This small molecule binds to this protein.
Small molecule (SMILES): Cc1cn([C@H]2C[C@H](O[P](=O)(O)OC[C@H]3O[C@@H](n4ccc(N)nc4=O)C[C@@H]3O[P](=O)(O)OC[C@H]3O[C@@H](n4cc(C)c(=O)[nH]c4=O)C[C@@H]3O[P](=O)(O)OC[C@H]3O[C@@H](n4cnc5c(N)ncnc54)C[C@@H]3O[P](=O)(O)OC[C@H]3O[C@@H](n4cnc5c(N)ncnc54)C[C@@H]3O[P](=O)(O)OC[C@H]3O[C@@H](n4cc(C)c(=O)[nH]c4=O)C[C@@H]3O[P](=O)(O)OC[C@H]3O[C@@H](n4cnc5c(=O)nc(N)[nH]c54)C[C@@H]3O)[C@@H](COP(=O)(O)O)O2)c(=O)[nH]c1=O

Sequence of chain 1.C:
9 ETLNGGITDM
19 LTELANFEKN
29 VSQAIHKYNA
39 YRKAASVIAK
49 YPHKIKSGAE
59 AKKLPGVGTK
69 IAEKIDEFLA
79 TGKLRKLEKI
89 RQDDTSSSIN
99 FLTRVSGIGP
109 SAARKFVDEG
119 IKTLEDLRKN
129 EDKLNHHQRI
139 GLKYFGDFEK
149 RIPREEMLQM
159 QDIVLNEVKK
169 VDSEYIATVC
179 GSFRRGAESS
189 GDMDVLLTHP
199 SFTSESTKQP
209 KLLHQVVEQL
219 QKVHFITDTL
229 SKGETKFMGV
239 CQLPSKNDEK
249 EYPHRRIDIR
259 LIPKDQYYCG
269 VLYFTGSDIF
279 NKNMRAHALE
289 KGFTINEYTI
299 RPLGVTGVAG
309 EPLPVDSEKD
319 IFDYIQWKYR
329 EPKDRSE

Binding-site contacts:
Ligand atom N1 contacts residue DA2 of chain 1.A at 3.4 Å (h-bond).
Ligand atom C4 contacts residue DA7 of chain 1.A at 3.2 Å.
Ligand atom OP1 contacts residue GLY107 of chain 1.C at 3.1 Å.
Ligand atom O2 contacts residue DA7 of chain 1.A at 3.1 Å (h-bond).
Ligand atom OP1 contacts residue NA1 of chain 1.D at 2.4 Å (h-bond).
Ligand atom O2 contacts residue DG6 of chain 1.A at 3.1 Å (h-bond).
Ligand atom O4 contacts residue DA5 of chain 1.A at 2.5 Å (h-bond).
Ligand atom C6 contacts residue DT4 of chain 1.A at 3.1 Å.
Ligand atom N3 contacts residue DA7 of chain 1.A at 2.9 Å (h-bond).
Ligand atom OP1 contacts residue ARG254 of chain 1.C at 3.1 Å (salt-bridge).
Ligand atom OP1 contacts residue ALA110 of chain 1.C at 2.8 Å (h-bond).
Ligand atom N1 contacts residue DT3 of chain 1.A at 2.8 Å (h-bond).
Ligand atom C4 contacts residue DG6 of chain 1.A at 3.1 Å.
Ligand atom O2 contacts residue DA2 of chain 1.A at 3.0 Å.
Ligand atom O6 contacts residue DC1 of chain 1.A at 3.0 Å (h-bond).
Ligand atom N2 contacts residue DC1 of chain 1.A at 2.5 Å (h-bond).
Ligand atom N4 contacts residue DG6 of chain 1.A at 2.6 Å (h-bond).
Ligand atom N6 contacts residue DT3 of chain 1.A at 2.9 Å (h-bond).
Ligand atom C4 contacts residue DA5 of chain 1.A at 3.0 Å.
Ligand atom C6 contacts residue DA2 of chain 1.A at 3.3 Å.
Ligand atom N3 contacts residue DG6 of chain 1.A at 2.6 Å (h-bond).
Ligand atom O2 contacts residue DA5 of chain 1.A at 3.0 Å.
Ligand atom N6 contacts residue DT4 of chain 1.A at 2.4 Å (h-bond).
Ligand atom OP1 contacts residue GLY105 of chain 1.C at 2.8 Å (h-bond).
Ligand atom O2 contacts residue DG6 of chain 1.A at 2.6 Å (h-bond).
Ligand atom N3 contacts residue DA2 of chain 1.A at 2.7 Å (h-bond).
Ligand atom OP1 contacts residue ILE106 of chain 1.C at 3.1 Å (h-bond).
Ligand atom O4 contacts residue DT4 of chain 1.A at 3.1 Å (h-bond).
Ligand atom OP2 contacts residue SER109 of chain 1.C at 3.0 Å.
Ligand atom N6 contacts residue DA2 of chain 1.A at 2.5 Å (h-bond).
Ligand atom O4 contacts residue DA7 of chain 1.A at 2.8 Å (h-bond).
Ligand atom O5' contacts residue GLY107 of chain 1.C at 2.9 Å.
Ligand atom N1 contacts residue DT4 of chain 1.A at 2.2 Å (h-bond).
Ligand atom C2 contacts residue DG6 of chain 1.A at 3.1 Å.
Ligand atom P contacts residue GLY107 of chain 1.C at 3.3 Å.
Ligand atom C2 contacts residue DT4 of chain 1.A at 2.9 Å.
Ligand atom C2 contacts residue DA5 of chain 1.A at 3.2 Å.
Ligand atom N3 contacts residue DA5 of chain 1.A at 2.3 Å (h-bond).
Ligand atom N1 contacts residue DC1 of chain 1.A at 2.8 Å (h-bond).
Ligand atom N2 contacts residue DA2 of chain 1.A at 3.3 Å.